Binding-site contacts:
Ligand atom C6 contacts residue LYS8 of chain 1.E at 2.4 Å.
Ligand atom O3 contacts residue ASP101 of chain 1.C at 2.9 Å (salt-bridge).
Ligand atom O4 contacts residue CA1 of chain 1.N at 2.5 Å.
Ligand atom O2 contacts residue GLY114 of chain 1.A at 2.5 Å (h-bond).
Ligand atom C4 contacts residue CA1 of chain 1.M at 3.8 Å.
Ligand atom C7 contacts residue LYS8 of chain 1.E at 1.3 Å.
Ligand atom O4 contacts residue ASP104 of chain 1.C at 3.2 Å (salt-bridge).
Ligand atom C5 contacts residue ASP96 of chain 1.C at 3.8 Å.
Ligand atom O7A contacts residue LYS8 of chain 1.E at 2.2 Å (salt-bridge).
Ligand atom C4 contacts residue ASP104 of chain 1.C at 3.2 Å.
Ligand atom O2 contacts residue ASP104 of chain 1.C at 3.8 Å.
Ligand atom C1M contacts residue SER23 of chain 1.C at 3.4 Å.
Ligand atom C1 contacts residue SER23 of chain 1.C at 3.8 Å.
Ligand atom O5 contacts residue LYS8 of chain 1.E at 3.2 Å (salt-bridge).
Ligand atom O4 contacts residue ASP96 of chain 1.C at 2.6 Å (salt-bridge).
Ligand atom C3 contacts residue CA1 of chain 1.M at 3.4 Å.
Ligand atom O2 contacts residue ASN21 of chain 1.C at 3.1 Å (h-bond).
Ligand atom O3 contacts residue ASP99 of chain 1.C at 2.6 Å (salt-bridge).
Ligand atom O3 contacts residue CA1 of chain 1.M at 2.5 Å.
Ligand atom O5 contacts residue SER22 of chain 1.C at 3.4 Å (h-bond).
Ligand atom C2 contacts residue GLY114 of chain 1.A at 3.4 Å.
Ligand atom C4 contacts residue ASP96 of chain 1.C at 3.4 Å.
Ligand atom C5 contacts residue SER23 of chain 1.C at 3.9 Å.
Ligand atom C5 contacts residue SER22 of chain 1.C at 3.4 Å.
Ligand atom C2 contacts residue CA1 of chain 1.M at 3.4 Å.
Ligand atom C3 contacts residue ASP104 of chain 1.C at 3.7 Å.
Ligand atom O3 contacts residue CA1 of chain 1.N at 2.4 Å.
Ligand atom O4 contacts residue GLU95 of chain 1.C at 3.4 Å (salt-bridge).
Ligand atom O2 contacts residue SER22 of chain 1.C at 3.4 Å.
Ligand atom O3 contacts residue ASP104 of chain 1.C at 3.0 Å (salt-bridge).
Ligand atom C3 contacts residue CA1 of chain 1.N at 3.4 Å.
Ligand atom O4 contacts residue ASP99 of chain 1.C at 3.6 Å.
Ligand atom C2 contacts residue ASP99 of chain 1.C at 3.9 Å.
Ligand atom O2 contacts residue CA1 of chain 1.M at 2.5 Å.
Ligand atom C4 contacts residue CA1 of chain 1.N at 3.3 Å.
Ligand atom C1M contacts residue GLY114 of chain 1.A at 3.7 Å.
Ligand atom C4 contacts residue SER22 of chain 1.C at 3.6 Å.
Ligand atom C5 contacts residue LYS8 of chain 1.E at 2.8 Å.
Ligand atom C3 contacts residue ASP99 of chain 1.C at 3.2 Å.
Ligand atom O5 contacts residue SER23 of chain 1.C at 2.9 Å (h-bond).

Sequence of chain 1.E:
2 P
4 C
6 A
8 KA

This small molecule binds to this protein.
Small molecule (SMILES): C[C@@H]1O[C@@H](CC(=O)O)[C@@H](O)[C@H](O)[C@@H]1O

Sequence of chain 1.C:
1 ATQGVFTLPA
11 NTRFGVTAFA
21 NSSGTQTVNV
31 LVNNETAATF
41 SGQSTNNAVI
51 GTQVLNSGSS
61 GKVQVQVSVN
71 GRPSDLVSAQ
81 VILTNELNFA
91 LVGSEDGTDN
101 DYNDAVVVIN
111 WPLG

Sequence of chain 1.A:
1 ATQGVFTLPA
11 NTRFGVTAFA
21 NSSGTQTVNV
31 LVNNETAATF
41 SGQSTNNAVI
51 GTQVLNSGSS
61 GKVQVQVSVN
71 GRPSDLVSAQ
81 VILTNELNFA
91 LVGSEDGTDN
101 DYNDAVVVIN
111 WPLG